A small-molecule ligand and the protein it binds are described below.
Small molecule (SMILES): O=CNCC(=O)N[C@@H]1O[C@H](COP(=O)(O)O)[C@@H](O)[C@H]1O

Binding-site contacts:
Ligand atom C5 contacts residue ALA193 of chain 1.A at 3.4 Å (hydrophobic).
Ligand atom O20 contacts residue THR86 of chain 1.A at 3.2 Å (h-bond).
Ligand atom O12 contacts residue ALA193 of chain 1.A at 3.4 Å.
Ligand atom C2 contacts residue GLN208 of chain 1.A at 3.7 Å.
Ligand atom O8 contacts residue ALA239 of chain 1.A at 3.6 Å.
Ligand atom N19 contacts residue HIS72 of chain 1.A at 3.2 Å (h-bond).
Ligand atom C19 contacts residue ARG93 of chain 1.A at 3.4 Å.
Ligand atom O12 contacts residue HIS32 of chain 1.A at 3.6 Å.
Ligand atom C19 contacts residue GLN208 of chain 1.A at 3.5 Å.
Ligand atom P15 contacts residue SER480 of chain 1.A at 3.6 Å.
Ligand atom O16 contacts residue SER71 of chain 1.A at 2.7 Å (h-bond).
Ligand atom P15 contacts residue SER71 of chain 1.A at 3.7 Å.
Ligand atom C1 contacts residue HIS72 of chain 1.A at 3.6 Å.
Ligand atom O8 contacts residue GLU280 of chain 1.A at 2.8 Å (salt-bridge).
Ligand atom O20 contacts residue GLN208 of chain 1.A at 2.7 Å (h-bond).
Ligand atom C3 contacts residue HIS32 of chain 1.A at 3.3 Å.
Ligand atom O17 contacts residue ASN73 of chain 1.A at 3.5 Å (h-bond).
Ligand atom O20 contacts residue GLN282 of chain 1.A at 2.6 Å (h-bond).
Ligand atom O16 contacts residue HIS72 of chain 1.A at 2.9 Å (h-bond).
Ligand atom O8 contacts residue ALA190 of chain 1.A at 3.2 Å (h-bond).
Ligand atom C19 contacts residue GLN282 of chain 1.A at 3.6 Å.
Ligand atom C19 contacts residue GLY90 of chain 1.A at 3.6 Å.
Ligand atom O8 contacts residue GLY189 of chain 1.A at 3.1 Å.
Ligand atom O20 contacts residue GLY90 of chain 1.A at 3.7 Å.
Ligand atom O22 contacts residue HIS32 of chain 1.A at 3.1 Å (h-bond).
Ligand atom O16 contacts residue ASN73 of chain 1.A at 2.7 Å (h-bond).
Ligand atom O6 contacts residue PRO75 of chain 1.A at 3.6 Å.
Ligand atom O18 contacts residue SER71 of chain 1.A at 3.5 Å (h-bond).
Ligand atom O6 contacts residue GLY189 of chain 1.A at 3.3 Å (h-bond).
Ligand atom P15 contacts residue ASN73 of chain 1.A at 3.7 Å.
Ligand atom O20 contacts residue ARG93 of chain 1.A at 3.1 Å (salt-bridge).
Ligand atom C10 contacts residue ALA193 of chain 1.A at 3.6 Å (hydrophobic).
Ligand atom N24 contacts residue HIS72 of chain 1.A at 3.1 Å (h-bond).
Ligand atom O4 contacts residue HIS32 of chain 1.A at 2.8 Å.
Ligand atom C10 contacts residue PRO75 of chain 1.A at 3.5 Å (hydrophobic).
Ligand atom C2 contacts residue GLU280 of chain 1.A at 3.5 Å.
Ligand atom O18 contacts residue SER480 of chain 1.A at 2.6 Å (h-bond).
Ligand atom O22 contacts residue ALA239 of chain 1.A at 3.4 Å (h-bond).
Ligand atom O17 contacts residue HIS74 of chain 1.A at 2.6 Å (h-bond).
Ligand atom C3 contacts residue ALA239 of chain 1.A at 3.7 Å (hydrophobic).

Sequence of chain 1.A:
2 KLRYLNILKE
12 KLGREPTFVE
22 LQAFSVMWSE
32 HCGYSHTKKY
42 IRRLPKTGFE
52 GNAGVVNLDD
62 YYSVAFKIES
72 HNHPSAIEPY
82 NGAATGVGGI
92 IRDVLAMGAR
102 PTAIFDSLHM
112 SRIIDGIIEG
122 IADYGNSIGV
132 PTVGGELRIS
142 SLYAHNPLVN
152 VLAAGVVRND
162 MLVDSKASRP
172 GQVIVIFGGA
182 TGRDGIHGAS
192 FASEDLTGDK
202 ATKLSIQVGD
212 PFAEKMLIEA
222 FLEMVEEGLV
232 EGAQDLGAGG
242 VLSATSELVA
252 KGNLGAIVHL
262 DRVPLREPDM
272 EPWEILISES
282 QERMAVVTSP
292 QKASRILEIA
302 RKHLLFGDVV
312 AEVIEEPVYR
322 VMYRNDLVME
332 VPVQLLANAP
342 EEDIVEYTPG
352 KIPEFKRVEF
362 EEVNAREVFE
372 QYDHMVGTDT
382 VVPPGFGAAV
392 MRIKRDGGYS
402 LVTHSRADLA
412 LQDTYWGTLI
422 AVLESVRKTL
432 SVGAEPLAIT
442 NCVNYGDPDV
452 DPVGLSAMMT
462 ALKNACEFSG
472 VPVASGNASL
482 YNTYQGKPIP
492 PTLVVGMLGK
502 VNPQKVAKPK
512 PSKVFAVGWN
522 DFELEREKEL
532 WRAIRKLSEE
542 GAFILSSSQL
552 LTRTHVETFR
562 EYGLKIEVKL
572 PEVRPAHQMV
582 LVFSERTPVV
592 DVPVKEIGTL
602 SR